Binding-site contacts:
Ligand atom C1 contacts residue BGC1 of chain 1.RA at 4.2 Å.
Ligand atom C2 contacts residue THR120 of chain 1.D at 4.3 Å.
Ligand atom O7 contacts residue ASN118 of chain 1.D at 3.0 Å (h-bond).
Ligand atom O5 contacts residue ASN118 of chain 1.D at 2.4 Å (h-bond).
Ligand atom O5 contacts residue THR120 of chain 1.D at 3.5 Å (h-bond).
Ligand atom C5 contacts residue ASN118 of chain 1.D at 3.6 Å.
Ligand atom C5 contacts residue BGC1 of chain 1.QA at 4.1 Å.
Ligand atom C6 contacts residue BGC1 of chain 1.QA at 4.1 Å.
Ligand atom C4 contacts residue BGC1 of chain 1.RA at 4.3 Å.
Ligand atom C2 contacts residue ASN118 of chain 1.D at 2.1 Å.
Ligand atom C4 contacts residue ASN118 of chain 1.D at 4.1 Å.
Ligand atom C3 contacts residue THR120 of chain 1.D at 4.4 Å.
Ligand atom C2 contacts residue BGC1 of chain 1.QA at 4.4 Å.
Ligand atom C8 contacts residue ILE156 of chain 1.D at 4.3 Å (hydrophobic).
Ligand atom O3 contacts residue BGC1 of chain 1.RA at 3.9 Å.
Ligand atom O7 contacts residue BGC1 of chain 1.RA at 3.2 Å (h-bond).
Ligand atom O6 contacts residue THR120 of chain 1.D at 3.7 Å.
Ligand atom C1 contacts residue BGC1 of chain 1.QA at 3.7 Å.
Ligand atom O6 contacts residue GLY121 of chain 1.D at 3.8 Å.
Ligand atom C1 contacts residue THR120 of chain 1.D at 3.5 Å.
Ligand atom O5 contacts residue BGC1 of chain 1.QA at 3.1 Å (h-bond).
Ligand atom C7 contacts residue ILE156 of chain 1.D at 4.4 Å (hydrophobic).
Ligand atom O5 contacts residue BGC1 of chain 1.RA at 4.2 Å.
Ligand atom C7 contacts residue ASN118 of chain 1.D at 3.1 Å.
Ligand atom O6 contacts residue PRO122 of chain 1.D at 3.5 Å.
Ligand atom C2 contacts residue BGC1 of chain 1.RA at 3.5 Å.
Ligand atom C1 contacts residue ASN118 of chain 1.D at 1.4 Å.
Ligand atom N2 contacts residue BGC1 of chain 1.RA at 4.2 Å.
Ligand atom C6 contacts residue THR120 of chain 1.D at 4.3 Å.
Ligand atom O6 contacts residue BGC1 of chain 1.QA at 3.7 Å.
Ligand atom C8 contacts residue SER158 of chain 1.D at 3.9 Å.
Ligand atom N2 contacts residue THR120 of chain 1.D at 4.3 Å.
Ligand atom C5 contacts residue THR120 of chain 1.D at 3.7 Å.
Ligand atom C3 contacts residue ASN118 of chain 1.D at 3.6 Å.
Ligand atom O7 contacts residue HIS220 of chain 1.D at 3.7 Å.
Ligand atom C8 contacts residue LEU161 of chain 1.D at 3.7 Å (hydrophobic).
Ligand atom C7 contacts residue BGC1 of chain 1.RA at 4.0 Å.
Ligand atom O7 contacts residue ILE156 of chain 1.D at 4.1 Å.
Ligand atom C3 contacts residue BGC1 of chain 1.RA at 4.1 Å.
Ligand atom N2 contacts residue ASN118 of chain 1.D at 2.6 Å (h-bond).

A small-molecule ligand and the protein it binds are described below.
Small molecule (SMILES): CC(=O)N[C@@H]1[C@@H](O)[C@H](O)[C@@H](CO)O[C@H]1O

Sequence of chain 1.D:
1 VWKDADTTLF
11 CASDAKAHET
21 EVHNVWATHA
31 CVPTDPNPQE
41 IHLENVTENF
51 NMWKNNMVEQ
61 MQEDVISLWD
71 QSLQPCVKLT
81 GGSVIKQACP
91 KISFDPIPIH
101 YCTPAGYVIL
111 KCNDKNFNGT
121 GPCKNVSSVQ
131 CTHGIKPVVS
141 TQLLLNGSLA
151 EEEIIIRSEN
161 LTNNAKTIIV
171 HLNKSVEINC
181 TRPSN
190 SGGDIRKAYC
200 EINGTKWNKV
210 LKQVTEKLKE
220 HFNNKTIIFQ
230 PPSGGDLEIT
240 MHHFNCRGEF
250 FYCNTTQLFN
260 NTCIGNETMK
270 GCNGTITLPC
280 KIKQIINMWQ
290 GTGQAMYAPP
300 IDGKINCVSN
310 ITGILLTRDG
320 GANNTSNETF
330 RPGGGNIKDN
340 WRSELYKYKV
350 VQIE